A small-molecule ligand and the protein it binds are described below.
Small molecule (SMILES): Nc1nc2c(ncn2[C@@H]2O[C@H](CO[P](=O)(O)OP(=O)(O)O)[C@@H](OP(=O)(O)O)[C@H]2O)c(=O)[nH]1

Sequence of chain 2.C:
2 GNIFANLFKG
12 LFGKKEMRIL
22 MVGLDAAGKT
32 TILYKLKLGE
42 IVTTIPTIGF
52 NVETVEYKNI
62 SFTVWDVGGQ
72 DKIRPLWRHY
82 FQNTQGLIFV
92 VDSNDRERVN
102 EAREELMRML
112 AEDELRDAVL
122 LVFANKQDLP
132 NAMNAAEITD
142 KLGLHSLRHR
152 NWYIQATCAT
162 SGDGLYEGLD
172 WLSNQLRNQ

Binding-site contacts:
Ligand atom O6 contacts residue CYS159 of chain 2.C at 3.4 Å.
Ligand atom O6 contacts residue ALA160 of chain 2.C at 2.9 Å (h-bond).
Ligand atom O5' contacts residue THR32 of chain 2.C at 3.6 Å.
Ligand atom PB contacts residue MG1 of chain 2.I at 3.2 Å.
Ligand atom O2B contacts residue THR31 of chain 2.C at 2.7 Å (h-bond).
Ligand atom O1A contacts residue GLY29 of chain 2.C at 3.2 Å.
Ligand atom N2 contacts residue LEU130 of chain 2.C at 3.6 Å.
Ligand atom PB contacts residue ALA27 of chain 2.C at 3.6 Å.
Ligand atom O6 contacts residue LYS127 of chain 2.C at 3.3 Å.
Ligand atom O2B contacts residue MG1 of chain 2.I at 2.0 Å.
Ligand atom O4' contacts residue LYS127 of chain 2.C at 3.4 Å (salt-bridge).
Ligand atom C2' contacts residue THR32 of chain 2.C at 3.6 Å.
Ligand atom O3A contacts residue ALA27 of chain 2.C at 3.5 Å.
Ligand atom N1 contacts residue ASP129 of chain 2.C at 2.8 Å (salt-bridge).
Ligand atom N2 contacts residue ASP129 of chain 2.C at 3.0 Å (salt-bridge).
Ligand atom O3B contacts residue MG1 of chain 2.I at 3.4 Å.
Ligand atom P1 contacts residue LYS142 of chain 1.A at 3.4 Å.
Ligand atom N7 contacts residue ALA160 of chain 2.C at 3.6 Å.
Ligand atom O3B contacts residue ALA27 of chain 2.C at 2.9 Å (h-bond).
Ligand atom O1A contacts residue LYS30 of chain 2.C at 3.6 Å.
Ligand atom C5' contacts residue ALA27 of chain 2.C at 3.6 Å (hydrophobic).
Ligand atom O1B contacts residue ALA28 of chain 2.C at 3.3 Å (h-bond).
Ligand atom O1B contacts residue LYS30 of chain 2.C at 2.8 Å (salt-bridge).
Ligand atom C8 contacts residue THR32 of chain 2.C at 3.5 Å.
Ligand atom PA contacts residue THR32 of chain 2.C at 3.6 Å.
Ligand atom N7 contacts residue ASN126 of chain 2.C at 3.1 Å (h-bond).
Ligand atom O1A contacts residue THR31 of chain 2.C at 3.4 Å (h-bond).
Ligand atom O1A contacts residue THR32 of chain 2.C at 2.6 Å (h-bond).
Ligand atom O5P contacts residue LYS142 of chain 1.A at 2.6 Å (salt-bridge).
Ligand atom O2B contacts residue LYS30 of chain 2.C at 3.7 Å.
Ligand atom PB contacts residue LYS30 of chain 2.C at 3.6 Å.
Ligand atom O6 contacts residue ASN126 of chain 2.C at 3.2 Å (h-bond).
Ligand atom O1B contacts residue ALA27 of chain 2.C at 3.7 Å.
Ligand atom C6 contacts residue LYS127 of chain 2.C at 3.5 Å.
Ligand atom C2 contacts residue ASP129 of chain 2.C at 3.7 Å.
Ligand atom C5 contacts residue THR161 of chain 2.C at 3.6 Å.
Ligand atom O3A contacts residue GLY29 of chain 2.C at 3.2 Å (h-bond).
Ligand atom C4 contacts residue THR161 of chain 2.C at 3.6 Å.
Ligand atom O6 contacts residue ASP129 of chain 2.C at 3.5 Å (salt-bridge).
Ligand atom O1B contacts residue GLY29 of chain 2.C at 3.0 Å (h-bond).

Sequence of chain 1.A:
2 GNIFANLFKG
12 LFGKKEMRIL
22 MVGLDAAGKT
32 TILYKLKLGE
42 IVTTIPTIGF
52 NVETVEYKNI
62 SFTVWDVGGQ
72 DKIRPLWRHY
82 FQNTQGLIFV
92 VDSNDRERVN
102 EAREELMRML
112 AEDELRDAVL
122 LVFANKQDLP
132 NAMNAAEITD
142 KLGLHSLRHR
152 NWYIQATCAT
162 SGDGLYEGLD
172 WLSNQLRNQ